Sequence of chain 1.B:
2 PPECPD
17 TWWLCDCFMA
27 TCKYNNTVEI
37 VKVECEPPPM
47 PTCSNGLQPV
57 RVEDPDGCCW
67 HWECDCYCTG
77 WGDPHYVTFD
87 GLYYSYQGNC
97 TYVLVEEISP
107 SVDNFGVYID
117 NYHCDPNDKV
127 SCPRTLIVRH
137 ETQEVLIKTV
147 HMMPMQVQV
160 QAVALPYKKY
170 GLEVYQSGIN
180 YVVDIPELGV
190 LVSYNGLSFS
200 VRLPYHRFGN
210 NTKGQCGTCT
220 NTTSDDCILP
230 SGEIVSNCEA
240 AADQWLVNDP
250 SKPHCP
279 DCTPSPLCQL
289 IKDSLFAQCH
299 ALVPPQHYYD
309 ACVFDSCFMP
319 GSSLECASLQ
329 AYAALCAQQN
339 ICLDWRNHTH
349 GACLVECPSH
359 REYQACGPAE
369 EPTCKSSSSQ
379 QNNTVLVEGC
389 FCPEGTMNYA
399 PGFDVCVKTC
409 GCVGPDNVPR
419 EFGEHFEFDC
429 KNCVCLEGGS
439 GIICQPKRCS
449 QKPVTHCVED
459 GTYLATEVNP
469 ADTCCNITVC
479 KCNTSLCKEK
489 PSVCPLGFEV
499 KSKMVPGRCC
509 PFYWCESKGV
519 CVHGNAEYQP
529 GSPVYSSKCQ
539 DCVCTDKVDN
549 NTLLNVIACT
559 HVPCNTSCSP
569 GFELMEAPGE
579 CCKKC

Binding-site contacts:
Ligand atom C5 contacts residue ASN31 of chain 1.B at 3.6 Å.
Ligand atom C7 contacts residue ASN31 of chain 1.B at 3.1 Å.
Ligand atom C1 contacts residue ASN31 of chain 1.B at 1.4 Å.
Ligand atom C6 contacts residue TYR30 of chain 1.B at 3.8 Å (hydrophobic).
Ligand atom C5 contacts residue ASN32 of chain 1.B at 3.2 Å.
Ligand atom C4 contacts residue ASN31 of chain 1.B at 4.2 Å.
Ligand atom C8 contacts residue ASN31 of chain 1.B at 3.4 Å.
Ligand atom O7 contacts residue PRO2 of chain 1.B at 2.8 Å (h-bond).
Ligand atom C6 contacts residue ASN32 of chain 1.B at 3.4 Å.
Ligand atom C1 contacts residue ASN32 of chain 1.B at 3.2 Å.
Ligand atom C5 contacts residue TYR30 of chain 1.B at 4.3 Å (hydrophobic).
Ligand atom C1 contacts residue TYR30 of chain 1.B at 4.2 Å (hydrophobic).
Ligand atom N2 contacts residue ASN31 of chain 1.B at 2.9 Å (h-bond).
Ligand atom O5 contacts residue TYR30 of chain 1.B at 3.3 Å.
Ligand atom O6 contacts residue TYR30 of chain 1.B at 3.0 Å.
Ligand atom C7 contacts residue PRO2 of chain 1.B at 4.0 Å (hydrophobic).
Ligand atom C2 contacts residue ASN31 of chain 1.B at 2.4 Å.
Ligand atom O5 contacts residue ASN32 of chain 1.B at 2.6 Å (h-bond).
Ligand atom O6 contacts residue ASN32 of chain 1.B at 4.2 Å.
Ligand atom O5 contacts residue ASN31 of chain 1.B at 2.3 Å (h-bond).
Ligand atom C3 contacts residue ASN31 of chain 1.B at 3.8 Å.
Ligand atom O7 contacts residue ASN31 of chain 1.B at 3.1 Å (h-bond).

This protein binds this small molecule.
Small molecule (SMILES): CC(=O)N[C@@H]1[C@@H](O)[C@H](O)[C@@H](CO)O[C@H]1O